Binding-site contacts:
Ligand atom CAV contacts residue VAL96 of chain 1.A at 4.4 Å (hydrophobic).
Ligand atom CAJ contacts residue ILE304 of chain 1.A at 4.3 Å (hydrophobic).
Ligand atom CAV contacts residue LEU465 of chain 1.A at 3.7 Å (hydrophobic).
Ligand atom CAB contacts residue LEU303 of chain 1.A at 4.2 Å (hydrophobic).
Ligand atom OAF contacts residue ARG93 of chain 1.A at 4.1 Å.
Ligand atom OAG contacts residue VAL92 of chain 1.A at 4.4 Å.
Ligand atom CBH contacts residue LEU465 of chain 1.A at 4.4 Å (hydrophobic).
Ligand atom CAK contacts residue LEU465 of chain 1.A at 4.5 Å (hydrophobic).
Ligand atom OAW contacts residue ARG93 of chain 1.A at 4.3 Å.
Ligand atom CAL contacts residue ARG93 of chain 1.A at 4.0 Å.
Ligand atom OAF contacts residue LYS89 of chain 1.A at 4.3 Å.
Ligand atom CAB contacts residue ILE300 of chain 1.A at 4.3 Å (hydrophobic).
Ligand atom CAX contacts residue LYS89 of chain 1.A at 4.4 Å.
Ligand atom CAZ contacts residue LEU465 of chain 1.A at 3.6 Å (hydrophobic).
Ligand atom CBF contacts residue VAL96 of chain 1.A at 4.5 Å (hydrophobic).
Ligand atom CAD contacts residue LEU465 of chain 1.A at 3.9 Å (hydrophobic).
Ligand atom CAE contacts residue VAL308 of chain 1.A at 4.0 Å (hydrophobic).
Ligand atom OAH contacts residue LYS89 of chain 1.A at 4.0 Å.
Ligand atom CAL contacts residue VAL92 of chain 1.A at 4.1 Å (hydrophobic).
Ligand atom CAO contacts residue ILE304 of chain 1.A at 3.9 Å (hydrophobic).
Ligand atom CAQ contacts residue ILE304 of chain 1.A at 4.1 Å (hydrophobic).
Ligand atom CAI contacts residue VAL96 of chain 1.A at 3.6 Å (hydrophobic).
Ligand atom CAV contacts residue ARG93 of chain 1.A at 4.0 Å.
Ligand atom CBC contacts residue VAL96 of chain 1.A at 4.2 Å (hydrophobic).
Ligand atom CAI contacts residue LEU465 of chain 1.A at 3.7 Å (hydrophobic).
Ligand atom CAY contacts residue VAL92 of chain 1.A at 4.5 Å (hydrophobic).
Ligand atom CAP contacts residue ILE304 of chain 1.A at 3.9 Å (hydrophobic).
Ligand atom CAZ contacts residue VAL96 of chain 1.A at 3.9 Å (hydrophobic).
Ligand atom CAN contacts residue ILE304 of chain 1.A at 3.8 Å (hydrophobic).
Ligand atom CAI contacts residue ARG93 of chain 1.A at 4.1 Å.
Ligand atom CAQ contacts residue TYR97 of chain 1.A at 4.4 Å (hydrophobic).
Ligand atom CAP contacts residue CYS100 of chain 1.A at 4.5 Å (hydrophobic).
Ligand atom CAK contacts residue VAL96 of chain 1.A at 4.0 Å (hydrophobic).
Ligand atom CAK contacts residue TYR97 of chain 1.A at 4.1 Å (hydrophobic).
Ligand atom CAX contacts residue ARG93 of chain 1.A at 4.1 Å.
Ligand atom CAI contacts residue TYR97 of chain 1.A at 4.3 Å (hydrophobic).

Sequence of chain 1.A:
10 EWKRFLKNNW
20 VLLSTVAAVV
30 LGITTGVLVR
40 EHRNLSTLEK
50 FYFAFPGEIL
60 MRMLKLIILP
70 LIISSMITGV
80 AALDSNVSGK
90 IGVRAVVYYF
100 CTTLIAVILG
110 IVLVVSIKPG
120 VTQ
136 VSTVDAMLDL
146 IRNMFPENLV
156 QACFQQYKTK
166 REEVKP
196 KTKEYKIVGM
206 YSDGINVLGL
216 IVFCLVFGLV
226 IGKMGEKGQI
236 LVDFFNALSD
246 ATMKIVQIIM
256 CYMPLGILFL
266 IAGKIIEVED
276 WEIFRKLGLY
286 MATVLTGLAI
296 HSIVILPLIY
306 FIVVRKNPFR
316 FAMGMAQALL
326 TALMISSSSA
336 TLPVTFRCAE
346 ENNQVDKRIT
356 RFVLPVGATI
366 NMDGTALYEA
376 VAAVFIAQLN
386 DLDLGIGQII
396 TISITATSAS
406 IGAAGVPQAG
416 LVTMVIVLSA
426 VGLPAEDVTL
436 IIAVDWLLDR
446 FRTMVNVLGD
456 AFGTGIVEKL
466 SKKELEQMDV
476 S

The small molecule below binds the protein below.
Small molecule (SMILES): CC(C)CCC[C@@H](C)[C@H]1CC[C@H]2[C@@H]3CC=C4C[C@@H](OC(=O)CCC(=O)O)CC[C@]4(C)[C@H]3CC[C@]12C